Sequence of chain 54.E:
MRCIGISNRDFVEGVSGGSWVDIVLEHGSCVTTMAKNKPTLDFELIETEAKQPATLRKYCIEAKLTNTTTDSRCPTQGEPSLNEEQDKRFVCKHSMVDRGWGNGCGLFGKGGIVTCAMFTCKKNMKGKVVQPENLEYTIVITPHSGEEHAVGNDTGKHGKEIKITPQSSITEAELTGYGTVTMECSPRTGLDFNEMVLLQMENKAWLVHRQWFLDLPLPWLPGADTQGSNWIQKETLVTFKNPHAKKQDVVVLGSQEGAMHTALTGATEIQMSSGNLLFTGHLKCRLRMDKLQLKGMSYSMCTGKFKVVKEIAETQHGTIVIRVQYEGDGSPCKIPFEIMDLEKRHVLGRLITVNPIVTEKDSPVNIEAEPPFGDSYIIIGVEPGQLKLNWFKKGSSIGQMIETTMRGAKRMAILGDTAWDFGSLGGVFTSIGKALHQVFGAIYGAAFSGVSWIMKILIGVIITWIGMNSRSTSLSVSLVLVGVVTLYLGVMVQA

Binding-site contacts:
Ligand atom C7 contacts residue ASN67 of chain 54.E at 3.8 Å.
Ligand atom C8 contacts residue ASN67 of chain 54.E at 3.6 Å.
Ligand atom C4 contacts residue ASN67 of chain 54.E at 4.2 Å.
Ligand atom O3 contacts residue ASN67 of chain 54.E at 3.8 Å.
Ligand atom C8 contacts residue MET118 of chain 54.E at 4.1 Å (hydrophobic).
Ligand atom O5 contacts residue ASN67 of chain 54.E at 2.4 Å (h-bond).
Ligand atom O7 contacts residue ARG89 of chain 54.E at 4.2 Å.
Ligand atom C3 contacts residue ASN67 of chain 54.E at 3.6 Å.
Ligand atom O7 contacts residue ASN67 of chain 54.E at 4.5 Å.
Ligand atom C5 contacts residue ASN67 of chain 54.E at 3.7 Å.
Ligand atom C1 contacts residue ASN67 of chain 54.E at 1.4 Å.
Ligand atom O7 contacts residue MET118 of chain 54.E at 3.5 Å.
Ligand atom C2 contacts residue ASN67 of chain 54.E at 2.4 Å.
Ligand atom C7 contacts residue MET118 of chain 54.E at 3.8 Å (hydrophobic).
Ligand atom N2 contacts residue ASN67 of chain 54.E at 3.3 Å (h-bond).
Ligand atom C8 contacts residue PHE90 of chain 54.E at 4.4 Å (hydrophobic).

The protein below binds the small molecule below.
Small molecule (SMILES): CC(=O)N[C@@H]1[C@@H](O)[C@H](O)[C@@H](CO)O[C@H]1O